Binding-site contacts:
Ligand atom O5 contacts residue THR617 of chain 1.A at 3.9 Å.
Ligand atom O5 contacts residue LYS133 of chain 1.A at 4.1 Å.
Ligand atom C3 contacts residue THR617 of chain 1.A at 3.8 Å.
Ligand atom O5 contacts residue LYS136 of chain 1.A at 3.8 Å.
Ligand atom C1 contacts residue LYS136 of chain 1.A at 4.0 Å.
Ligand atom O5 contacts residue ASP269 of chain 1.A at 4.1 Å.
Ligand atom C2 contacts residue THR617 of chain 1.A at 3.8 Å.
Ligand atom C4 contacts residue GLY584 of chain 1.A at 4.3 Å.
Ligand atom C3 contacts residue GLY584 of chain 1.A at 3.8 Å.
Ligand atom C1 contacts residue THR135 of chain 1.A at 4.2 Å.
Ligand atom O6 contacts residue THR585 of chain 1.A at 4.4 Å.
Ligand atom C2 contacts residue GLN134 of chain 1.A at 4.0 Å.
Ligand atom C4 contacts residue THR617 of chain 1.A at 3.2 Å.
Ligand atom C2 contacts residue THR135 of chain 1.A at 4.4 Å.
Ligand atom C1 contacts residue LYS133 of chain 1.A at 3.9 Å.
Ligand atom C4 contacts residue TYR618 of chain 1.A at 4.4 Å (hydrophobic).
Ligand atom O5 contacts residue THR135 of chain 1.A at 3.4 Å (h-bond).
Ligand atom O6 contacts residue ASP269 of chain 1.A at 4.4 Å.
Ligand atom O5 contacts residue SER270 of chain 1.A at 4.3 Å.
Ligand atom O6 contacts residue GLY584 of chain 1.A at 3.0 Å (h-bond).
Ligand atom C2 contacts residue LYS133 of chain 1.A at 3.8 Å.
Ligand atom O5 contacts residue GLN134 of chain 1.A at 2.8 Å (h-bond).

The small molecule below binds the protein below.
Small molecule (SMILES): C[C@@H](O)[C@@H](C)O

Sequence of chain 1.A:
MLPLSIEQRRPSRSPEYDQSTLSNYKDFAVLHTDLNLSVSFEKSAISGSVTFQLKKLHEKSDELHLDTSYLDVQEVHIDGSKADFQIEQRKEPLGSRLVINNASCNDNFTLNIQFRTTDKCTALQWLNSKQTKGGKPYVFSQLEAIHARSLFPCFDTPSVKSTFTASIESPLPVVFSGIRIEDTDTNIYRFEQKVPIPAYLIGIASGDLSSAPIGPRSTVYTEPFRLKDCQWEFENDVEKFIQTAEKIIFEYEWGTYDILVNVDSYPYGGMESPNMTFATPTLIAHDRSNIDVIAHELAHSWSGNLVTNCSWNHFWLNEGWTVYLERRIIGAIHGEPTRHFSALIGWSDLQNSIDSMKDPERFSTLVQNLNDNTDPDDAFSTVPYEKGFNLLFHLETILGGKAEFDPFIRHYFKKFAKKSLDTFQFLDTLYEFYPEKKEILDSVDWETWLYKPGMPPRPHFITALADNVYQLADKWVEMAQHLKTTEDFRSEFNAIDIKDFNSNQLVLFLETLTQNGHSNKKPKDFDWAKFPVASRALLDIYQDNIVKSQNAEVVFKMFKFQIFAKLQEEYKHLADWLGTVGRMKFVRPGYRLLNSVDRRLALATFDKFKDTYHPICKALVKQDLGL